Sequence of chain 1.A:
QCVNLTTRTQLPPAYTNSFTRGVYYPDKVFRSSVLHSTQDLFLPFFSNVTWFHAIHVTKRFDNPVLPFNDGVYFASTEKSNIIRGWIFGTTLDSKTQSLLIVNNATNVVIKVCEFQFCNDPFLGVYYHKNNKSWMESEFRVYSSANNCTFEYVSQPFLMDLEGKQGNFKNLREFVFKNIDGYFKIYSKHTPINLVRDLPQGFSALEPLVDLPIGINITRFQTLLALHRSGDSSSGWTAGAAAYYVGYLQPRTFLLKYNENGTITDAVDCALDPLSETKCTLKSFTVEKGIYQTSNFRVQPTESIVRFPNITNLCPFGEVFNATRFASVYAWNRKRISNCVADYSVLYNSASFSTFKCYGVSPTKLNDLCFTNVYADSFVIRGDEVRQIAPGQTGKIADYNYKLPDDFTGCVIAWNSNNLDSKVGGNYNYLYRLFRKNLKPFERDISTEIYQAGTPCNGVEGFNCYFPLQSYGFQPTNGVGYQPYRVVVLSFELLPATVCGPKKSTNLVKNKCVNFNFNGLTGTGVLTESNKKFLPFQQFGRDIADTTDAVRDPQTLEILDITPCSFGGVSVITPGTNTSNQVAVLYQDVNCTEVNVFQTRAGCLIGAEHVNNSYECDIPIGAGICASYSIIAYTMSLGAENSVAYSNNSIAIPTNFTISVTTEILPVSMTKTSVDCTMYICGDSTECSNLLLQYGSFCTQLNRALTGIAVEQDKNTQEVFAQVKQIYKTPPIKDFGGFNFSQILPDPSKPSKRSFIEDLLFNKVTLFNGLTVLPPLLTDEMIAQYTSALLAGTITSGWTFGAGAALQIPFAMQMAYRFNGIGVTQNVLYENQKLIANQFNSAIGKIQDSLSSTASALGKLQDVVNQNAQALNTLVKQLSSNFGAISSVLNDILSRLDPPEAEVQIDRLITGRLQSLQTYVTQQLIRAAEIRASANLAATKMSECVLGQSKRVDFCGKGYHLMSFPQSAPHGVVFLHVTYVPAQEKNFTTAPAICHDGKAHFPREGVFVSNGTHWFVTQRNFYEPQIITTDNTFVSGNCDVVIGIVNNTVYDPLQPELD

Binding-site contacts:
Ligand atom C8 contacts residue GLU154 of chain 1.A at 3.6 Å.
Ligand atom C3 contacts residue ASN125 of chain 1.A at 3.9 Å.
Ligand atom O4 contacts residue ASN125 of chain 1.A at 3.9 Å.
Ligand atom C3 contacts residue THR124 of chain 1.A at 3.3 Å.
Ligand atom O7 contacts residue ASN122 of chain 1.A at 3.8 Å.
Ligand atom C7 contacts residue VAL171 of chain 1.A at 4.3 Å (hydrophobic).
Ligand atom C1 contacts residue ASN125 of chain 1.A at 4.3 Å.
Ligand atom O5 contacts residue VAL127 of chain 1.A at 3.9 Å.
Ligand atom C7 contacts residue ASN122 of chain 1.A at 3.5 Å.
Ligand atom C6 contacts residue VAL171 of chain 1.A at 4.1 Å (hydrophobic).
Ligand atom C4 contacts residue ASN125 of chain 1.A at 4.0 Å.
Ligand atom C3 contacts residue ASN122 of chain 1.A at 3.8 Å.
Ligand atom C4 contacts residue ASN122 of chain 1.A at 4.2 Å.
Ligand atom C5 contacts residue THR124 of chain 1.A at 4.5 Å.
Ligand atom N2 contacts residue ASN122 of chain 1.A at 2.9 Å (h-bond).
Ligand atom O7 contacts residue GLU154 of chain 1.A at 3.3 Å (salt-bridge).
Ligand atom C7 contacts residue GLU154 of chain 1.A at 3.8 Å.
Ligand atom C5 contacts residue ASN125 of chain 1.A at 3.7 Å.
Ligand atom N2 contacts residue THR124 of chain 1.A at 2.8 Å (h-bond).
Ligand atom O7 contacts residue VAL171 of chain 1.A at 3.5 Å.
Ligand atom C1 contacts residue THR124 of chain 1.A at 3.3 Å.
Ligand atom C8 contacts residue ALA123 of chain 1.A at 3.7 Å (hydrophobic).
Ligand atom C7 contacts residue THR124 of chain 1.A at 3.9 Å.
Ligand atom C8 contacts residue THR124 of chain 1.A at 4.1 Å.
Ligand atom O5 contacts residue ASN122 of chain 1.A at 2.4 Å (h-bond).
Ligand atom O6 contacts residue LYS129 of chain 1.A at 4.3 Å.
Ligand atom C2 contacts residue THR124 of chain 1.A at 3.2 Å.
Ligand atom C1 contacts residue ASN122 of chain 1.A at 1.4 Å.
Ligand atom O5 contacts residue ASN125 of chain 1.A at 4.3 Å.
Ligand atom C5 contacts residue ASN122 of chain 1.A at 3.7 Å.
Ligand atom C8 contacts residue ASN125 of chain 1.A at 4.3 Å.
Ligand atom O3 contacts residue THR124 of chain 1.A at 4.0 Å.
Ligand atom C4 contacts residue THR124 of chain 1.A at 4.4 Å.
Ligand atom C2 contacts residue ASN122 of chain 1.A at 2.5 Å.
Ligand atom C6 contacts residue VAL127 of chain 1.A at 3.5 Å (hydrophobic).
Ligand atom O5 contacts residue THR124 of chain 1.A at 4.4 Å.
Ligand atom C5 contacts residue VAL127 of chain 1.A at 4.1 Å (hydrophobic).
Ligand atom O6 contacts residue VAL127 of chain 1.A at 3.7 Å.

This protein binds this small molecule.
Small molecule (SMILES): CC(=O)N[C@H]1[C@H](O[C@H]2[C@H](O)[C@@H](NC(C)=O)CO[C@@H]2CO)O[C@H](CO)[C@@H](O)[C@@H]1O